Sequence of chain 32.E:
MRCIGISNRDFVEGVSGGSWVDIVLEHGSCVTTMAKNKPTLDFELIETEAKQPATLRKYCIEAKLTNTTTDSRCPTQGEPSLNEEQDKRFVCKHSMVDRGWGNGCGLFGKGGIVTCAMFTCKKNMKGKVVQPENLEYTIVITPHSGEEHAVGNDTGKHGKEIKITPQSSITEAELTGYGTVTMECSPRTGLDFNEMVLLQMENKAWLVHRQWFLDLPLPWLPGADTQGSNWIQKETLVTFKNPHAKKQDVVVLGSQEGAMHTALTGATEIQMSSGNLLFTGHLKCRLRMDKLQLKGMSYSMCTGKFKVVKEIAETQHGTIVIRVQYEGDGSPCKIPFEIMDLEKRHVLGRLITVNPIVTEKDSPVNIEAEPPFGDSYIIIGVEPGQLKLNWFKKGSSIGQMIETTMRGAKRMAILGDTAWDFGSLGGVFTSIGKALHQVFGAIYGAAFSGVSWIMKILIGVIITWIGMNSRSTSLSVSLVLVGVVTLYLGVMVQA

The protein below binds the small molecule below.
Small molecule (SMILES): CC(=O)N[C@@H]1[C@@H](O)[C@H](O)[C@@H](CO)O[C@H]1O

Sequence of chain 32.G:
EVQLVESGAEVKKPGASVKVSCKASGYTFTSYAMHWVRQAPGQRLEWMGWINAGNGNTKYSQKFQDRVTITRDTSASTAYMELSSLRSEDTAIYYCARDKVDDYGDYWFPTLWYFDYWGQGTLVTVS

Binding-site contacts:
Ligand atom N2 contacts residue ASN67 of chain 32.E at 3.1 Å (h-bond).
Ligand atom C4 contacts residue ASP66 of chain 32.G at 3.8 Å.
Ligand atom N2 contacts residue GLN65 of chain 32.G at 4.4 Å.
Ligand atom C8 contacts residue GLN65 of chain 32.G at 3.5 Å.
Ligand atom C1 contacts residue GLN65 of chain 32.G at 3.7 Å.
Ligand atom O5 contacts residue GLN65 of chain 32.G at 3.9 Å.
Ligand atom O7 contacts residue ARG89 of chain 32.E at 4.0 Å.
Ligand atom C7 contacts residue ASN67 of chain 32.E at 3.6 Å.
Ligand atom O6 contacts residue GLN65 of chain 32.G at 4.2 Å.
Ligand atom C8 contacts residue ASN67 of chain 32.E at 3.6 Å.
Ligand atom C6 contacts residue TYR60 of chain 32.G at 3.8 Å (hydrophobic).
Ligand atom C4 contacts residue ASN67 of chain 32.E at 4.2 Å.
Ligand atom O5 contacts residue ASN67 of chain 32.E at 2.4 Å (h-bond).
Ligand atom C6 contacts residue ASP66 of chain 32.G at 4.2 Å.
Ligand atom O3 contacts residue ASP66 of chain 32.G at 3.8 Å.
Ligand atom O5 contacts residue TYR60 of chain 32.G at 3.5 Å.
Ligand atom C2 contacts residue ASN67 of chain 32.E at 2.5 Å.
Ligand atom C6 contacts residue GLN65 of chain 32.G at 4.1 Å.
Ligand atom C1 contacts residue ASN67 of chain 32.E at 1.4 Å.
Ligand atom O3 contacts residue ASN67 of chain 32.E at 4.4 Å.
Ligand atom C2 contacts residue GLN65 of chain 32.G at 3.4 Å.
Ligand atom O7 contacts residue ASN67 of chain 32.E at 4.1 Å.
Ligand atom C3 contacts residue GLN65 of chain 32.G at 4.1 Å.
Ligand atom O6 contacts residue ASP66 of chain 32.G at 2.8 Å (salt-bridge).
Ligand atom C5 contacts residue TYR60 of chain 32.G at 4.2 Å (hydrophobic).
Ligand atom O7 contacts residue MET118 of chain 32.E at 3.9 Å.
Ligand atom O4 contacts residue ASP66 of chain 32.G at 4.2 Å.
Ligand atom C3 contacts residue ASN67 of chain 32.E at 3.8 Å.
Ligand atom O3 contacts residue GLN65 of chain 32.G at 3.2 Å.
Ligand atom C3 contacts residue ASP66 of chain 32.G at 4.3 Å.
Ligand atom C5 contacts residue ASN67 of chain 32.E at 3.6 Å.